A small-molecule ligand and the protein it binds are described below.
Small molecule (SMILES): CCc1oc2ccccc2c1C(=O)c1cc(Br)c(O)c(Br)c1

Sequence of chain 2.B:
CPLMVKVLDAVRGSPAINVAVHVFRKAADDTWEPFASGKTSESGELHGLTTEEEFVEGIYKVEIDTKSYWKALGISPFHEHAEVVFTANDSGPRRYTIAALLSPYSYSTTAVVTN

Binding-site contacts:
Ligand atom CAM contacts residue R751 of chain 2.D at 0.9 Å.
Ligand atom CAR contacts residue R751 of chain 2.D at 0.6 Å.
Ligand atom CAS contacts residue LYS6 of chain 1.B at 3.3 Å.
Ligand atom OAN contacts residue LYS6 of chain 1.B at 3.4 Å (salt-bridge).
Ligand atom CAQ contacts residue R751 of chain 2.D at 1.1 Å.
Ligand atom CAC contacts residue R751 of chain 2.D at 0.6 Å.
Ligand atom BR2 contacts residue R751 of chain 2.D at 1.5 Å.
Ligand atom OAN contacts residue R751 of chain 2.D at 0.5 Å.
Ligand atom CAL contacts residue R751 of chain 2.D at 1.4 Å.
Ligand atom CAS contacts residue R751 of chain 2.D at 1.8 Å.
Ligand atom CAV contacts residue LEU8 of chain 2.B at 3.1 Å (hydrophobic).
Ligand atom BR2 contacts residue SER108 of chain 2.B at 3.7 Å.
Ligand atom BR1 contacts residue LEU101 of chain 1.B at 3.6 Å.
Ligand atom CAV contacts residue R751 of chain 2.D at 1.0 Å.
Ligand atom CAU contacts residue R751 of chain 2.D at 0.6 Å.
Ligand atom CAJ contacts residue LEU8 of chain 2.B at 3.3 Å (hydrophobic).
Ligand atom CAO contacts residue R751 of chain 2.D at 0.5 Å.
Ligand atom CAQ contacts residue ALA99 of chain 2.B at 3.6 Å (hydrophobic).
Ligand atom CAE contacts residue R751 of chain 2.D at 1.1 Å.
Ligand atom CAS contacts residue LYS6 of chain 2.B at 3.1 Å.
Ligand atom CAT contacts residue LYS6 of chain 2.B at 3.4 Å.
Ligand atom CAB contacts residue R751 of chain 2.D at 0.6 Å.
Ligand atom OAG contacts residue R751 of chain 2.D at 1.6 Å (h-bond).
Ligand atom CAP contacts residue R751 of chain 2.D at 0.9 Å.
Ligand atom CAD contacts residue R751 of chain 2.D at 0.6 Å.
Ligand atom OAK contacts residue R751 of chain 2.D at 3.0 Å.
Ligand atom OAK contacts residue ALA99 of chain 2.B at 3.5 Å.
Ligand atom BR1 contacts residue R751 of chain 2.D at 1.5 Å.
Ligand atom CAF contacts residue R751 of chain 2.D at 1.2 Å.
Ligand atom OAK contacts residue LEU8 of chain 2.B at 3.4 Å.
Ligand atom CAT contacts residue R751 of chain 2.D at 1.5 Å.
Ligand atom OAG contacts residue LEU101 of chain 1.B at 3.2 Å.
Ligand atom CAA contacts residue R751 of chain 2.D at 0.9 Å.
Ligand atom CAJ contacts residue R751 of chain 2.D at 2.3 Å.
Ligand atom BR1 contacts residue ALA100 of chain 1.B at 3.7 Å.
Ligand atom CAU contacts residue VAL112 of chain 1.B at 3.7 Å (hydrophobic).
Ligand atom CAO contacts residue LYS6 of chain 1.B at 3.6 Å.
Ligand atom BR1 contacts residue ALA99 of chain 1.B at 3.6 Å.
Ligand atom CAO contacts residue LYS6 of chain 2.B at 3.4 Å.
Ligand atom CAQ contacts residue LEU8 of chain 1.B at 3.6 Å (hydrophobic).

Sequence of chain 1.B:
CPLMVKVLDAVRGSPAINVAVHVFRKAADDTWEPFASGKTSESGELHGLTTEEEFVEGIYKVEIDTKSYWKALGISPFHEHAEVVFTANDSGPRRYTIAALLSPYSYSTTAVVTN